Sequence of chain 1.D:
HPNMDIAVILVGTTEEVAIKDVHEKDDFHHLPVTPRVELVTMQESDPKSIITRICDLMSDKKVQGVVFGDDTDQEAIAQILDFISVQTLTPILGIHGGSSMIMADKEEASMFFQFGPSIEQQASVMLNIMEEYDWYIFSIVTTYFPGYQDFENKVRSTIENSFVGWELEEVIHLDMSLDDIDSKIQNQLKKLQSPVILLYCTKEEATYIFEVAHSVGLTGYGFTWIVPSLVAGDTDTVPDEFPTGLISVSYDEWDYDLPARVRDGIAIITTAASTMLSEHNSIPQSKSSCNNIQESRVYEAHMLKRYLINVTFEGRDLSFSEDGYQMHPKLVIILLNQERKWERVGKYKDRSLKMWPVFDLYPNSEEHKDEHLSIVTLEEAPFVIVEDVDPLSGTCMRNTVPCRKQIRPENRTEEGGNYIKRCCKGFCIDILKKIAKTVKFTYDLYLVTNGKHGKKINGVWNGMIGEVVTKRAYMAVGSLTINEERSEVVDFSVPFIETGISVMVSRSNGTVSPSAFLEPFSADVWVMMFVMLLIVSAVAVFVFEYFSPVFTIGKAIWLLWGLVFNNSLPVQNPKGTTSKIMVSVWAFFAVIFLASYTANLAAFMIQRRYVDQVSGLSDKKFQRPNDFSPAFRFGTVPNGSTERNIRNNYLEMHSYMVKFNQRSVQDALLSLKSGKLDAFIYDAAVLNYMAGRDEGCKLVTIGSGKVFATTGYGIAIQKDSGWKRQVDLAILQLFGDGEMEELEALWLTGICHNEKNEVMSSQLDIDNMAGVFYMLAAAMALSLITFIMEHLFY

Binding-site contacts:
Ligand atom C5 contacts residue ASN681 of chain 1.D at 3.7 Å.
Ligand atom C4 contacts residue ASN681 of chain 1.D at 4.3 Å.
Ligand atom C2 contacts residue ASN681 of chain 1.D at 2.5 Å.
Ligand atom O5 contacts residue ASN681 of chain 1.D at 2.4 Å (h-bond).
Ligand atom N2 contacts residue ASN681 of chain 1.D at 2.9 Å (h-bond).
Ligand atom O7 contacts residue PRO680 of chain 1.D at 4.1 Å.
Ligand atom C7 contacts residue ASN681 of chain 1.D at 4.0 Å.
Ligand atom C3 contacts residue ASN681 of chain 1.D at 3.9 Å.
Ligand atom C1 contacts residue ASN681 of chain 1.D at 1.5 Å.
Ligand atom O7 contacts residue ASN681 of chain 1.D at 4.4 Å.

A protein and the small-molecule ligand that binds it are described below.
Small molecule (SMILES): CC(=O)N[C@@H]1[C@@H](O)[C@H](O)[C@@H](CO)O[C@H]1O